This small molecule binds to this protein.
Small molecule (SMILES): CC(=O)N[C@@H]1[C@@H](O)[C@H](O)[C@@H](CO)O[C@H]1O

Binding-site contacts:
Ligand atom C5 contacts residue ASN524 of chain 1.A at 3.7 Å.
Ligand atom C2 contacts residue ASN524 of chain 1.A at 2.4 Å.
Ligand atom C6 contacts residue GLN88 of chain 1.A at 4.3 Å.
Ligand atom C4 contacts residue ASN524 of chain 1.A at 4.2 Å.
Ligand atom C8 contacts residue HIS530 of chain 1.A at 4.5 Å.
Ligand atom C7 contacts residue ASN524 of chain 1.A at 3.7 Å.
Ligand atom C1 contacts residue ASN524 of chain 1.A at 1.4 Å.
Ligand atom O6 contacts residue GLN88 of chain 1.A at 4.4 Å.
Ligand atom C3 contacts residue ASN524 of chain 1.A at 3.7 Å.
Ligand atom N2 contacts residue ASN524 of chain 1.A at 2.8 Å (h-bond).
Ligand atom N2 contacts residue HIS530 of chain 1.A at 4.1 Å.
Ligand atom O5 contacts residue ASN524 of chain 1.A at 2.4 Å (h-bond).
Ligand atom O7 contacts residue ASN524 of chain 1.A at 4.2 Å.

Sequence of chain 1.A:
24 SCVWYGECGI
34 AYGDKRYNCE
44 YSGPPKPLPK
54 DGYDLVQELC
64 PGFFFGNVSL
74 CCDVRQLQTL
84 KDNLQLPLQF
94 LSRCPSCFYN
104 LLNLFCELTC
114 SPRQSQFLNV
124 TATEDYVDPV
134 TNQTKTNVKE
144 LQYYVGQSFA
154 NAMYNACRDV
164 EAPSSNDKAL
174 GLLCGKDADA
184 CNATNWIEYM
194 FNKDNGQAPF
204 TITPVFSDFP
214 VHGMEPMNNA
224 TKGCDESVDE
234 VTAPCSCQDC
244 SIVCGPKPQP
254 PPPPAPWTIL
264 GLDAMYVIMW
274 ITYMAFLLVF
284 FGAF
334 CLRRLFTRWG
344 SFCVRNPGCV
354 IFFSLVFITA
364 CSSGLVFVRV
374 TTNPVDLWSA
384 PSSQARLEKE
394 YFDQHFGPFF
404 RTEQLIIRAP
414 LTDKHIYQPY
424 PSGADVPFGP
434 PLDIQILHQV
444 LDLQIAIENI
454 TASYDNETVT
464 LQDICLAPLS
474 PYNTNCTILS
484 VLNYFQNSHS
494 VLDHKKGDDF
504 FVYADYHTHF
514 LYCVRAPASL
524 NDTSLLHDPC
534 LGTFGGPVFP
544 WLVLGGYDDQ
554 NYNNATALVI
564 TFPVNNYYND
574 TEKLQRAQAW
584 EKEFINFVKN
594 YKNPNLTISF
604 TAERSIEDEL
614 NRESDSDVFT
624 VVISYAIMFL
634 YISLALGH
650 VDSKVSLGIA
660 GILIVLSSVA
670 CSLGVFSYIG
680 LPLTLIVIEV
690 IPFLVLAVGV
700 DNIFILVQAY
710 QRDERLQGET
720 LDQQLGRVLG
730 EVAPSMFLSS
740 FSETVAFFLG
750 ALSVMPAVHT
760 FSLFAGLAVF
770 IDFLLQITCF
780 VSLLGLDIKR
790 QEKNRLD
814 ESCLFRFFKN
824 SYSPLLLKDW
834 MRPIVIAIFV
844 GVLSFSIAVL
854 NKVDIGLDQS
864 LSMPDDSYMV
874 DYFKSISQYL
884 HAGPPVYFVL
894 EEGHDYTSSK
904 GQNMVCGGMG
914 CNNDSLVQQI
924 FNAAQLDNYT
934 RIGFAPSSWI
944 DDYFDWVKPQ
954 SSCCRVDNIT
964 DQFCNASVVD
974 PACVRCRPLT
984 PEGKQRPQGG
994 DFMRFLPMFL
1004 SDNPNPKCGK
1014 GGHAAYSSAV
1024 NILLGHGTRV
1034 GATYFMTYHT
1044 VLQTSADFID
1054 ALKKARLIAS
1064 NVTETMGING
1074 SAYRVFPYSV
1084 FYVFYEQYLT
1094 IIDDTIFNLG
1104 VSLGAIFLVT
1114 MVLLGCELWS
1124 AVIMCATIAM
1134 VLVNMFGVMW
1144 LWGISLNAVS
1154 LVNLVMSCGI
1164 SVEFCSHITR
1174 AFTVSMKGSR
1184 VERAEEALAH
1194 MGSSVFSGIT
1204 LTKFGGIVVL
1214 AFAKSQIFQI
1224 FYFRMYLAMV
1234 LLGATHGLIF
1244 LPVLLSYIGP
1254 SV